Binding-site contacts:
Ligand atom O7 contacts residue ASN30 of chain 1.I at 3.0 Å (h-bond).
Ligand atom C8 contacts residue THR32 of chain 1.I at 3.3 Å.
Ligand atom O5 contacts residue THR310 of chain 1.I at 4.3 Å.
Ligand atom O7 contacts residue ALA31 of chain 1.I at 3.5 Å (h-bond).
Ligand atom N2 contacts residue ASN30 of chain 1.I at 3.1 Å (h-bond).
Ligand atom C3 contacts residue ASN30 of chain 1.I at 3.8 Å.
Ligand atom C7 contacts residue ASN30 of chain 1.I at 3.7 Å.
Ligand atom O7 contacts residue THR310 of chain 1.I at 4.1 Å.
Ligand atom C2 contacts residue ASN30 of chain 1.I at 2.4 Å.
Ligand atom C5 contacts residue ASN30 of chain 1.I at 3.6 Å.
Ligand atom C1 contacts residue THR310 of chain 1.I at 4.1 Å.
Ligand atom C1 contacts residue ASN30 of chain 1.I at 1.4 Å.
Ligand atom O3 contacts residue ASN30 of chain 1.I at 4.4 Å.
Ligand atom O5 contacts residue ASN30 of chain 1.I at 2.4 Å (h-bond).
Ligand atom C4 contacts residue ASN30 of chain 1.I at 4.3 Å.

Sequence of chain 1.I:
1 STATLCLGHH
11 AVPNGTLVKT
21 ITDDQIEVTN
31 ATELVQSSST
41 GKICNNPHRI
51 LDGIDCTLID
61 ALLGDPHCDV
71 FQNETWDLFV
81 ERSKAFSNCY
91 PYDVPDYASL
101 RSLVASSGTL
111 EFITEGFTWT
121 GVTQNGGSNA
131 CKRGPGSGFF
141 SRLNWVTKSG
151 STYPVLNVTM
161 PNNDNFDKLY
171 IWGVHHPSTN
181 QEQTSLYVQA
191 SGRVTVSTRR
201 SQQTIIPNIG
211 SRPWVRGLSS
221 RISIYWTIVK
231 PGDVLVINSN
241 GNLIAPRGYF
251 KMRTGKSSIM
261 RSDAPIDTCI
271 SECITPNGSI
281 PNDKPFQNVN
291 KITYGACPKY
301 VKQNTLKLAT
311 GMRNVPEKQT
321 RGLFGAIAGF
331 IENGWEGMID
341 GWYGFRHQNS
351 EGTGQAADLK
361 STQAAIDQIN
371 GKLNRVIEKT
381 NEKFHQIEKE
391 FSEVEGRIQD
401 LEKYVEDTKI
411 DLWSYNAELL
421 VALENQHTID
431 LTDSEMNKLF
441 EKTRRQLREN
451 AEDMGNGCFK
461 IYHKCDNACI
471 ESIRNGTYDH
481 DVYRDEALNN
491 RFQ

A small-molecule ligand and the protein it binds are described below.
Small molecule (SMILES): CC(=O)N[C@H]1[C@H](O[C@H]2[C@H](O)[C@@H](NC(C)=O)CO[C@@H]2CO)O[C@H](CO)[C@@H](O[C@@H]2O[C@H](CO)[C@@H](O)[C@H](O)[C@@H]2O)[C@@H]1O